Sequence of chain 1.D:
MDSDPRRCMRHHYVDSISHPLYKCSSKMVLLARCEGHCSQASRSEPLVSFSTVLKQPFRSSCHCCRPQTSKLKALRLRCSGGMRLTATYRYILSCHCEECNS

The protein below binds the small molecule below.
Small molecule (SMILES): N[C@H](CCC(=O)N[C@H](C=O)CCC(=O)N[C@H](C=O)CCC(=O)N[C@H](C=O)CCC(=O)N[C@H](C=O)CCC(=O)N[C@H](C=O)CCC(=O)N[C@@H](CCC(=O)O)C(=O)O)C(=O)O

Binding-site contacts:
Ligand atom O contacts residue ARG20 of chain 1.D at 2.8 Å (salt-bridge).
Ligand atom C contacts residue ARG20 of chain 1.D at 3.7 Å.
Ligand atom CD contacts residue GLN50 of chain 1.D at 3.8 Å.
Ligand atom OE1 contacts residue ARG20 of chain 1.D at 3.4 Å (salt-bridge).
Ligand atom OXT contacts residue GLN50 of chain 1.D at 3.8 Å.
Ligand atom CG contacts residue SER104 of chain 1.D at 3.9 Å.
Ligand atom OE1 contacts residue SER49 of chain 1.D at 2.4 Å (h-bond).
Ligand atom CD contacts residue CYS107 of chain 1.D at 3.7 Å (hydrophobic).
Ligand atom CG contacts residue HIS106 of chain 1.D at 4.1 Å.
Ligand atom N contacts residue SER104 of chain 1.D at 4.0 Å.
Ligand atom OE1 contacts residue LEU103 of chain 1.D at 3.9 Å.
Ligand atom OE1 contacts residue LEU103 of chain 1.D at 3.7 Å.
Ligand atom CB contacts residue ARG20 of chain 1.D at 4.0 Å.
Ligand atom C contacts residue GLN50 of chain 1.D at 3.9 Å.
Ligand atom OE1 contacts residue GLN50 of chain 1.D at 3.3 Å (h-bond).
Ligand atom N contacts residue GLN50 of chain 1.D at 4.0 Å.
Ligand atom OE2 contacts residue ARG53 of chain 1.D at 3.7 Å.
Ligand atom C contacts residue ALA51 of chain 1.D at 4.1 Å (hydrophobic).
Ligand atom O contacts residue GLN50 of chain 1.D at 3.9 Å.
Ligand atom O contacts residue MET19 of chain 1.D at 3.7 Å.
Ligand atom CD contacts residue HIS106 of chain 1.D at 3.6 Å.
Ligand atom CD contacts residue SER104 of chain 1.D at 4.2 Å.
Ligand atom C contacts residue HIS106 of chain 1.D at 3.9 Å.
Ligand atom CD contacts residue SER49 of chain 1.D at 3.5 Å.
Ligand atom C contacts residue CYS105 of chain 1.D at 3.8 Å (hydrophobic).
Ligand atom CD contacts residue LEU103 of chain 1.D at 3.8 Å (hydrophobic).
Ligand atom CB contacts residue CYS105 of chain 1.D at 4.1 Å (hydrophobic).
Ligand atom CB contacts residue SER49 of chain 1.D at 3.7 Å.
Ligand atom OE1 contacts residue CYS107 of chain 1.D at 2.7 Å (h-bond).
Ligand atom CB contacts residue LEU103 of chain 1.D at 4.1 Å (hydrophobic).
Ligand atom N contacts residue HIS106 of chain 1.D at 4.1 Å.
Ligand atom CG contacts residue LEU103 of chain 1.D at 3.4 Å (hydrophobic).
Ligand atom O contacts residue SER49 of chain 1.D at 3.9 Å.
Ligand atom CB contacts residue LEU103 of chain 1.D at 3.8 Å (hydrophobic).
Ligand atom CB contacts residue THR79 of chain 1.D at 4.1 Å.
Ligand atom C contacts residue CYS107 of chain 1.D at 3.7 Å (hydrophobic).
Ligand atom CA contacts residue CYS107 of chain 1.D at 3.8 Å (hydrophobic).
Ligand atom O contacts residue CYS107 of chain 1.D at 3.8 Å.
Ligand atom O contacts residue ALA51 of chain 1.D at 3.4 Å (h-bond).
Ligand atom OE1 contacts residue HIS106 of chain 1.D at 3.3 Å.

Sequence of chain 1.C:
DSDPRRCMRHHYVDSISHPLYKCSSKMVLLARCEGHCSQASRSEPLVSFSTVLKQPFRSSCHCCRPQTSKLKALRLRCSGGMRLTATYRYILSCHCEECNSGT